Binding-site contacts:
Ligand atom C10 contacts residue TYR200 of chain 1.D at 3.3 Å (hydrophobic).
Ligand atom C14 contacts residue MET122 of chain 1.E at 4.0 Å (hydrophobic).
Ligand atom C3 contacts residue TRP61 of chain 1.E at 3.8 Å (hydrophobic).
Ligand atom C4 contacts residue TRP61 of chain 1.E at 3.8 Å (hydrophobic).
Ligand atom N1 contacts residue TRP151 of chain 1.D at 3.6 Å.
Ligand atom N3 contacts residue TYR200 of chain 1.D at 3.8 Å.
Ligand atom N1 contacts residue TYR97 of chain 1.D at 3.5 Å (h-bond).
Ligand atom F1 contacts residue THR152 of chain 1.D at 3.9 Å.
Ligand atom N3 contacts residue TRP151 of chain 1.D at 2.7 Å (h-bond).
Ligand atom C1 contacts residue TYR97 of chain 1.D at 3.9 Å (hydrophobic).
Ligand atom C8 contacts residue TRP151 of chain 1.D at 3.4 Å (hydrophobic).
Ligand atom C15 contacts residue TRP151 of chain 1.D at 3.2 Å (hydrophobic).
Ligand atom C6 contacts residue TRP151 of chain 1.D at 3.4 Å (hydrophobic).
Ligand atom C7 contacts residue TYR97 of chain 1.D at 3.6 Å (hydrophobic).
Ligand atom C10 contacts residue TRP151 of chain 1.D at 3.9 Å (hydrophobic).
Ligand atom C14 contacts residue TRP151 of chain 1.D at 3.6 Å (hydrophobic).
Ligand atom C5 contacts residue TRP61 of chain 1.E at 3.9 Å (hydrophobic).
Ligand atom C1 contacts residue TYR193 of chain 1.D at 3.7 Å (hydrophobic).
Ligand atom F1 contacts residue MET122 of chain 1.E at 3.9 Å.
Ligand atom C3 contacts residue TYR172 of chain 1.E at 3.5 Å (hydrophobic).
Ligand atom C7 contacts residue SER150 of chain 1.D at 3.6 Å.
Ligand atom F3 contacts residue ARG112 of chain 1.E at 3.1 Å.
Ligand atom F2 contacts residue LEU120 of chain 1.E at 3.6 Å.
Ligand atom C11 contacts residue MET122 of chain 1.E at 3.9 Å (hydrophobic).
Ligand atom N4 contacts residue SER150 of chain 1.D at 2.6 Å (h-bond).
Ligand atom C9 contacts residue TRP151 of chain 1.D at 3.2 Å (hydrophobic).
Ligand atom C7 contacts residue TRP151 of chain 1.D at 3.7 Å (hydrophobic).
Ligand atom C5 contacts residue TRP151 of chain 1.D at 3.5 Å (hydrophobic).
Ligand atom C2 contacts residue TYR193 of chain 1.D at 3.7 Å (hydrophobic).
Ligand atom N3 contacts residue SER150 of chain 1.D at 3.8 Å.
Ligand atom N4 contacts residue TYR97 of chain 1.D at 2.8 Å (h-bond).
Ligand atom F1 contacts residue LEU120 of chain 1.E at 3.8 Å.
Ligand atom C4 contacts residue TRP151 of chain 1.D at 3.8 Å (hydrophobic).
Ligand atom C11 contacts residue TYR200 of chain 1.D at 3.6 Å (hydrophobic).
Ligand atom N4 contacts residue TRP151 of chain 1.D at 3.9 Å.
Ligand atom C13 contacts residue MET122 of chain 1.E at 3.9 Å (hydrophobic).
Ligand atom F2 contacts residue MET122 of chain 1.E at 2.8 Å.
Ligand atom N4 contacts residue TYR200 of chain 1.D at 3.5 Å.
Ligand atom C7 contacts residue TYR200 of chain 1.D at 3.9 Å (hydrophobic).
Ligand atom N2 contacts residue TRP151 of chain 1.D at 3.9 Å.

Sequence of chain 1.E:
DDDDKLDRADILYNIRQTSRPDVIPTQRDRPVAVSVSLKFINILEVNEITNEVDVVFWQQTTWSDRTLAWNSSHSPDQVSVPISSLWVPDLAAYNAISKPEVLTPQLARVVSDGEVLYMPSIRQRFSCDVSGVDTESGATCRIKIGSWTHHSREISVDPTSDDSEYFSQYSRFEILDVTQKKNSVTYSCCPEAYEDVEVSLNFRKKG

Sequence of chain 1.D:
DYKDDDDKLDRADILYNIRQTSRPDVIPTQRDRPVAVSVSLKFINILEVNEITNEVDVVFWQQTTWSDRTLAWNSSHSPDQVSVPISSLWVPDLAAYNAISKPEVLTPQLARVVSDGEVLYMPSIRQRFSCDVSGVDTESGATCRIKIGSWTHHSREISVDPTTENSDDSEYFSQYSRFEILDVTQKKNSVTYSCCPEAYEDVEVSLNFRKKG

This protein binds this small molecule.
Small molecule (SMILES): Nc1nc(-c2ccc(C(F)(F)F)cc2)cc(N2CCOCC2)n1